Binding-site contacts:
Ligand atom O11 contacts residue VAL31 of chain 1.A at 3.7 Å.
Ligand atom C2 contacts residue LEU152 of chain 1.A at 3.6 Å (hydrophobic).
Ligand atom C17 contacts residue LYS46 of chain 1.A at 3.3 Å.
Ligand atom C8 contacts residue THR94 of chain 1.A at 3.4 Å.
Ligand atom C6 contacts residue MET97 of chain 1.A at 3.8 Å (hydrophobic).
Ligand atom C18 contacts residue LYS46 of chain 1.A at 3.3 Å.
Ligand atom C1 contacts residue VAL31 of chain 1.A at 3.9 Å (hydrophobic).
Ligand atom C17 contacts residue THR94 of chain 1.A at 3.7 Å.
Ligand atom N7 contacts residue LEU78 of chain 1.A at 3.4 Å.
Ligand atom C12 contacts residue THR94 of chain 1.A at 3.3 Å.
Ligand atom C10 contacts residue MET97 of chain 1.A at 3.4 Å (hydrophobic).
Ligand atom O11 contacts residue LEU152 of chain 1.A at 3.9 Å.
Ligand atom C10 contacts residue LEU23 of chain 1.A at 3.8 Å (hydrophobic).
Ligand atom N5 contacts residue GLU95 of chain 1.A at 3.6 Å.
Ligand atom N4 contacts residue LEU23 of chain 1.A at 3.8 Å.
Ligand atom CL15 contacts residue ILE92 of chain 1.A at 3.2 Å.
Ligand atom C1 contacts residue LEU152 of chain 1.A at 3.5 Å (hydrophobic).
Ligand atom C8 contacts residue LEU78 of chain 1.A at 3.7 Å (hydrophobic).
Ligand atom N7 contacts residue THR94 of chain 1.A at 2.9 Å (h-bond).
Ligand atom C3 contacts residue LEU78 of chain 1.A at 3.9 Å (hydrophobic).
Ligand atom C19 contacts residue LYS46 of chain 1.A at 3.4 Å.
Ligand atom CL15 contacts residue ALA44 of chain 1.A at 3.0 Å.
Ligand atom N4 contacts residue MET97 of chain 1.A at 3.9 Å.
Ligand atom CL15 contacts residue LYS46 of chain 1.A at 3.5 Å.
Ligand atom C3 contacts residue LEU152 of chain 1.A at 3.9 Å (hydrophobic).
Ligand atom CL15 contacts residue THR94 of chain 1.A at 3.5 Å.
Ligand atom C6 contacts residue GLU95 of chain 1.A at 3.1 Å.
Ligand atom C12 contacts residue LYS46 of chain 1.A at 3.7 Å.
Ligand atom N5 contacts residue ALA44 of chain 1.A at 3.9 Å.
Ligand atom C16 contacts residue LYS46 of chain 1.A at 3.8 Å.
Ligand atom N5 contacts residue TYR96 of chain 1.A at 3.8 Å.
Ligand atom CL15 contacts residue VAL45 of chain 1.A at 3.6 Å.
Ligand atom C6 contacts residue THR94 of chain 1.A at 3.7 Å.
Ligand atom C9 contacts residue VAL31 of chain 1.A at 3.9 Å (hydrophobic).
Ligand atom C1 contacts residue ALA44 of chain 1.A at 3.9 Å (hydrophobic).
Ligand atom C6 contacts residue ALA44 of chain 1.A at 3.3 Å (hydrophobic).
Ligand atom N5 contacts residue MET97 of chain 1.A at 3.0 Å (h-bond).
Ligand atom C16 contacts residue LEU78 of chain 1.A at 3.5 Å (hydrophobic).
Ligand atom C3 contacts residue VAL31 of chain 1.A at 3.8 Å (hydrophobic).
Ligand atom C17 contacts residue ILE92 of chain 1.A at 3.9 Å (hydrophobic).

A small-molecule ligand and the protein it binds are described below.
Small molecule (SMILES): O=C(Nc1ccccc1Cl)c1cnn2ccccc12

Sequence of chain 1.A:
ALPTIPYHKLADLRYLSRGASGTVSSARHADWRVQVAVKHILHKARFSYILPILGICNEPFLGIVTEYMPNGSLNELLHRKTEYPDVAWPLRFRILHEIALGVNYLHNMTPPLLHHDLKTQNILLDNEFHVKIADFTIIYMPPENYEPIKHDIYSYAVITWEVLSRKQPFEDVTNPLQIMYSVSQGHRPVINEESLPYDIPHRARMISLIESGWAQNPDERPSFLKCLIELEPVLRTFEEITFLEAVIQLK